Binding-site contacts:
Ligand atom O6 contacts residue ALA183 of chain 1.A at 3.8 Å.
Ligand atom O5 contacts residue ASN186 of chain 1.A at 3.7 Å.
Ligand atom C3 contacts residue ASN182 of chain 1.A at 3.8 Å.
Ligand atom N2 contacts residue ASN182 of chain 1.A at 3.1 Å (h-bond).
Ligand atom C4 contacts residue ASN182 of chain 1.A at 4.2 Å.
Ligand atom O5 contacts residue ALA183 of chain 1.A at 3.9 Å.
Ligand atom O5 contacts residue ASN182 of chain 1.A at 2.3 Å (h-bond).
Ligand atom C5 contacts residue ASN186 of chain 1.A at 4.3 Å.
Ligand atom O7 contacts residue ASN182 of chain 1.A at 4.0 Å.
Ligand atom C1 contacts residue ASN182 of chain 1.A at 1.4 Å.
Ligand atom C5 contacts residue ASN182 of chain 1.A at 3.6 Å.
Ligand atom C1 contacts residue ASN186 of chain 1.A at 3.8 Å.
Ligand atom N2 contacts residue GLY142 of chain 1.A at 3.7 Å.
Ligand atom C7 contacts residue GLY142 of chain 1.A at 4.0 Å.
Ligand atom C1 contacts residue ALA183 of chain 1.A at 4.3 Å (hydrophobic).
Ligand atom C2 contacts residue ASN182 of chain 1.A at 2.4 Å.
Ligand atom C6 contacts residue ASN186 of chain 1.A at 4.2 Å.
Ligand atom C8 contacts residue GLY142 of chain 1.A at 3.5 Å.
Ligand atom C7 contacts residue ASN182 of chain 1.A at 3.8 Å.

Sequence of chain 1.A:
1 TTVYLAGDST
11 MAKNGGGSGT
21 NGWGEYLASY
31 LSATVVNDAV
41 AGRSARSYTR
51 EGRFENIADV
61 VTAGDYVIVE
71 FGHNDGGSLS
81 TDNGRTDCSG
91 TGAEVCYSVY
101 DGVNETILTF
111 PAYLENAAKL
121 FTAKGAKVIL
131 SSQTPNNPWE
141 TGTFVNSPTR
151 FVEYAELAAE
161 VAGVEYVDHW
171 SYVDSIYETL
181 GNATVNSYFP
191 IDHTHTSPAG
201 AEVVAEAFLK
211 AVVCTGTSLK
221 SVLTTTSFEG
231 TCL

The protein below binds the small molecule below.
Small molecule (SMILES): CC(=O)N[C@H]1[C@H](O[C@H]2[C@H](O)[C@@H](NC(C)=O)CO[C@@H]2CO)O[C@H](CO)[C@@H](O[C@@H]2O[C@H](CO[C@H]3O[C@H](CO[C@H]4O[C@H](CO)[C@@H](O)[C@H](O)[C@@H]4O)[C@@H](O)[C@H](O[C@H]4O[C@H](CO)[C@@H](O)[C@H](O)[C@@H]4O)[C@@H]3O)[C@@H](O)[C@H](O)[C@@H]2O)[C@@H]1O